The small molecule below binds the protein below.
Small molecule (SMILES): CC(=O)N[C@@H]1[C@@H](O)[C@H](O)[C@@H](CO)O[C@H]1O

Binding-site contacts:
Ligand atom C5 contacts residue ASN311 of chain 1.D at 3.5 Å.
Ligand atom C1 contacts residue ASN311 of chain 1.D at 1.4 Å.
Ligand atom C7 contacts residue ASN311 of chain 1.D at 3.8 Å.
Ligand atom C4 contacts residue ASN311 of chain 1.D at 4.3 Å.
Ligand atom O5 contacts residue ASN311 of chain 1.D at 2.4 Å (h-bond).
Ligand atom C3 contacts residue ASN311 of chain 1.D at 4.0 Å.
Ligand atom C8 contacts residue ASN311 of chain 1.D at 3.9 Å.
Ligand atom N2 contacts residue ASN311 of chain 1.D at 3.0 Å (h-bond).
Ligand atom C2 contacts residue ASN311 of chain 1.D at 2.7 Å.

Sequence of chain 1.D:
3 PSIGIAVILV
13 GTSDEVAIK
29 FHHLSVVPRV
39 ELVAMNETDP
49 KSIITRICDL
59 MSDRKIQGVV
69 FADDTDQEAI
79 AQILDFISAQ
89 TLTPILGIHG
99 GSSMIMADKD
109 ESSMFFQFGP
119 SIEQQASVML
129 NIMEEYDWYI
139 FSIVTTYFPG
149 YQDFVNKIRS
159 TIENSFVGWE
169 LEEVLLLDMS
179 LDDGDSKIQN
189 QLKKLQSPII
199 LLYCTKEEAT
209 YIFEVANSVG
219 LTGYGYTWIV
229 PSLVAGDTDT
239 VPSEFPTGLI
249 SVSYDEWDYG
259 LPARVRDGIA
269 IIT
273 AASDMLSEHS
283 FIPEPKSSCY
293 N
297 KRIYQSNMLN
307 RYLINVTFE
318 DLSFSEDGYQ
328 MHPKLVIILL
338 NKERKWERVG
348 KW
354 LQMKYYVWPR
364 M